Binding-site contacts:
Ligand atom O2B contacts residue SER20 of chain 1.A at 2.9 Å (h-bond).
Ligand atom O1B contacts residue VAL17 of chain 1.A at 3.4 Å (h-bond).
Ligand atom N3B contacts residue ALA16 of chain 1.A at 3.1 Å (h-bond).
Ligand atom N1 contacts residue ASP122 of chain 1.A at 2.8 Å (salt-bridge).
Ligand atom O3' contacts residue GLU33 of chain 1.A at 2.8 Å (salt-bridge).
Ligand atom PB contacts residue LYS19 of chain 1.A at 3.6 Å.
Ligand atom O1B contacts residue LYS19 of chain 1.A at 2.8 Å (salt-bridge).
Ligand atom O1A contacts residue SER21 of chain 1.A at 2.7 Å (h-bond).
Ligand atom O1G contacts residue SER15 of chain 1.A at 2.6 Å (h-bond).
Ligand atom O6 contacts residue ALA150 of chain 1.A at 2.9 Å (h-bond).
Ligand atom O6 contacts residue ASP122 of chain 1.A at 3.4 Å (salt-bridge).
Ligand atom PB contacts residue MG1 of chain 1.B at 3.2 Å.
Ligand atom O2B contacts residue MG1 of chain 1.B at 2.0 Å.
Ligand atom N2 contacts residue ASP122 of chain 1.A at 2.8 Å (salt-bridge).
Ligand atom O2G contacts residue THR38 of chain 1.A at 2.8 Å (h-bond).
Ligand atom C8 contacts residue SER21 of chain 1.A at 3.4 Å.
Ligand atom N7 contacts residue ASN119 of chain 1.A at 3.2 Å (h-bond).
Ligand atom O2A contacts residue GLN35 of chain 1.A at 3.4 Å.
Ligand atom C6 contacts residue ASP122 of chain 1.A at 3.6 Å.
Ligand atom O2' contacts residue GLU33 of chain 1.A at 3.2 Å (salt-bridge).
Ligand atom N1 contacts residue LYS151 of chain 1.A at 3.5 Å.
Ligand atom O4' contacts residue LYS120 of chain 1.A at 3.1 Å (salt-bridge).
Ligand atom O1G contacts residue SER37 of chain 1.A at 3.5 Å.
Ligand atom O3G contacts residue SER15 of chain 1.A at 3.5 Å.
Ligand atom O3A contacts residue GLY18 of chain 1.A at 3.2 Å (h-bond).
Ligand atom PG contacts residue MG1 of chain 1.B at 3.2 Å.
Ligand atom O3G contacts residue GLY64 of chain 1.A at 2.8 Å (h-bond).
Ligand atom O3G contacts residue LYS19 of chain 1.A at 2.7 Å (salt-bridge).
Ligand atom O6 contacts residue ASN119 of chain 1.A at 3.4 Å (h-bond).
Ligand atom O2' contacts residue PHE31 of chain 1.A at 3.2 Å.
Ligand atom O1A contacts residue SER20 of chain 1.A at 3.4 Å (h-bond).
Ligand atom C5' contacts residue GOL1 of chain 1.D at 3.4 Å.
Ligand atom N3B contacts residue MG1 of chain 1.B at 3.5 Å.
Ligand atom O6 contacts residue LYS151 of chain 1.A at 3.4 Å (salt-bridge).
Ligand atom O6 contacts residue LYS120 of chain 1.A at 3.4 Å.
Ligand atom O2G contacts residue MG1 of chain 1.B at 2.0 Å.
Ligand atom O1B contacts residue GLY18 of chain 1.A at 3.0 Å (h-bond).
Ligand atom O6 contacts residue SER149 of chain 1.A at 3.4 Å.
Ligand atom O2' contacts residue HIS32 of chain 1.A at 2.8 Å (h-bond).
Ligand atom O1A contacts residue GLY18 of chain 1.A at 3.4 Å.

Sequence of chain 1.A:
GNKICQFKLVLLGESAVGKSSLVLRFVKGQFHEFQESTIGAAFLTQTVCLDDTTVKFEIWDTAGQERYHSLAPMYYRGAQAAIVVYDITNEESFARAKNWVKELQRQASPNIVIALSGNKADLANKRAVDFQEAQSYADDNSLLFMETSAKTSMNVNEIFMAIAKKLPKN

The small molecule below binds the protein below.
Small molecule (SMILES): Nc1nc2c(ncn2[C@@H]2O[C@H](CO[P](=O)(O)O[P](=O)(O)NP(=O)(O)O)[C@@H](O)[C@H]2O)c(=O)[nH]1